Binding-site contacts:
Ligand atom C22 contacts residue PHE236 of chain 1.B at 3.9 Å (hydrophobic).
Ligand atom C27 contacts residue THR109 of chain 1.B at 3.5 Å.
Ligand atom O24 contacts residue PHE236 of chain 1.B at 3.7 Å.
Ligand atom C21 contacts residue TYR203 of chain 1.B at 3.8 Å (hydrophobic).
Ligand atom C13 contacts residue VAL197 of chain 1.B at 3.6 Å (hydrophobic).
Ligand atom C14 contacts residue PHE236 of chain 1.B at 3.9 Å (hydrophobic).
Ligand atom O24 contacts residue TYR110 of chain 1.B at 3.9 Å.
Ligand atom C12 contacts residue PHE236 of chain 1.B at 3.8 Å (hydrophobic).
Ligand atom C21 contacts residue PHE236 of chain 1.B at 3.4 Å (hydrophobic).
Ligand atom C11 contacts residue TYR157 of chain 1.B at 3.6 Å (hydrophobic).
Ligand atom C8 contacts residue ILE108 of chain 1.B at 3.8 Å (hydrophobic).
Ligand atom C3 contacts residue PRO179 of chain 1.B at 3.7 Å (hydrophobic).
Ligand atom C1 contacts residue ILE155 of chain 1.B at 3.7 Å (hydrophobic).
Ligand atom N4 contacts residue ILE192 of chain 1.B at 3.6 Å.
Ligand atom C9 contacts residue ILE108 of chain 1.B at 3.5 Å (hydrophobic).
Ligand atom N3 contacts residue ILE192 of chain 1.B at 3.8 Å.
Ligand atom C26 contacts residue THR109 of chain 1.B at 3.7 Å.
Ligand atom O25 contacts residue TYR110 of chain 1.B at 3.0 Å.
Ligand atom N6 contacts residue VAL194 of chain 1.B at 3.7 Å.
Ligand atom C23 contacts residue PHE236 of chain 1.B at 3.5 Å (hydrophobic).
Ligand atom C9 contacts residue TYR157 of chain 1.B at 3.8 Å (hydrophobic).
Ligand atom C20 contacts residue TYR110 of chain 1.B at 3.5 Å (hydrophobic).
Ligand atom C19 contacts residue PHE236 of chain 1.B at 3.5 Å (hydrophobic).
Ligand atom C11 contacts residue VAL194 of chain 1.B at 3.7 Å (hydrophobic).
Ligand atom C22 contacts residue TYR203 of chain 1.B at 3.5 Å (hydrophobic).
Ligand atom C7 contacts residue PHE132 of chain 1.B at 3.6 Å (hydrophobic).
Ligand atom C10 contacts residue TYR157 of chain 1.B at 3.6 Å (hydrophobic).
Ligand atom N4 contacts residue LEU239 of chain 1.B at 3.8 Å.
Ligand atom C4 contacts residue TYR157 of chain 1.B at 3.4 Å (hydrophobic).
Ligand atom C20 contacts residue PHE236 of chain 1.B at 3.2 Å (hydrophobic).
Ligand atom C3 contacts residue ALA24 of chain 1.D at 3.7 Å (hydrophobic).
Ligand atom C14 contacts residue VAL197 of chain 1.B at 3.6 Å (hydrophobic).
Ligand atom C3 contacts residue TYR157 of chain 1.B at 3.5 Å (hydrophobic).
Ligand atom C4 contacts residue ALA24 of chain 1.D at 3.8 Å (hydrophobic).
Ligand atom C1 contacts residue ILE181 of chain 1.B at 3.4 Å (hydrophobic).
Ligand atom C19 contacts residue TYR110 of chain 1.B at 3.7 Å (hydrophobic).
Ligand atom C8 contacts residue PHE132 of chain 1.B at 3.4 Å (hydrophobic).
Ligand atom C10 contacts residue VAL194 of chain 1.B at 3.7 Å (hydrophobic).
Ligand atom C23 contacts residue TYR110 of chain 1.B at 3.3 Å (hydrophobic).
Ligand atom C1 contacts residue PRO179 of chain 1.B at 3.9 Å (hydrophobic).

This protein binds this small molecule.
Small molecule (SMILES): CCOC(=O)c1ccc(OCCCCC2CCN(c3ccc(C)nn3)CC2)cc1

Sequence of chain 1.B:
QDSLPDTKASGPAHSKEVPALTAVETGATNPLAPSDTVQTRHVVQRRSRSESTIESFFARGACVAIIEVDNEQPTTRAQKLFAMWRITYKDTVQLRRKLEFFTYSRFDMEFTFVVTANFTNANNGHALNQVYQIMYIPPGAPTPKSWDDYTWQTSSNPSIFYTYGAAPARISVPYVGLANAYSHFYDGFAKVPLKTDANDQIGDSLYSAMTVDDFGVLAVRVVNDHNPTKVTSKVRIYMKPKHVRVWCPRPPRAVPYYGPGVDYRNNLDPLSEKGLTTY

Sequence of chain 2.D:
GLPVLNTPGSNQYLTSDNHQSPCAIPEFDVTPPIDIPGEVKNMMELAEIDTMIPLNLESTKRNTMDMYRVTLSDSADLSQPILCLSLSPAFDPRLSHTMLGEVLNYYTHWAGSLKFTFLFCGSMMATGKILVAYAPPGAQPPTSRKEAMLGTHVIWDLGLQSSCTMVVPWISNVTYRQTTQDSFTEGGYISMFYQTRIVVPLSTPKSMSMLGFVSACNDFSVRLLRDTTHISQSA

Sequence of chain 1.D:
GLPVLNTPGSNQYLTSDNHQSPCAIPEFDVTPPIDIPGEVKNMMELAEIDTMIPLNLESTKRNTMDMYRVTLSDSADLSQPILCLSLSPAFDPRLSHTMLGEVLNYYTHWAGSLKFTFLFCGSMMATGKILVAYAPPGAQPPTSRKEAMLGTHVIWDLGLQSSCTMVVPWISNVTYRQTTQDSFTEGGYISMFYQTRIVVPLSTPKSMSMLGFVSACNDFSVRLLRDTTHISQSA